A protein and the small-molecule ligand that binds it are described below.
Small molecule (SMILES): COCC(CCO[C@H]1CC[C@@]2(C)C(=CC[C@H]3[C@@H]4C[C@@H]5O[C@]6(CC[C@@H](C)CO6)[C@@H](C)[C@@H]5[C@@]4(C)CC[C@@H]32)C1)COC

Sequence of chain 1.E:
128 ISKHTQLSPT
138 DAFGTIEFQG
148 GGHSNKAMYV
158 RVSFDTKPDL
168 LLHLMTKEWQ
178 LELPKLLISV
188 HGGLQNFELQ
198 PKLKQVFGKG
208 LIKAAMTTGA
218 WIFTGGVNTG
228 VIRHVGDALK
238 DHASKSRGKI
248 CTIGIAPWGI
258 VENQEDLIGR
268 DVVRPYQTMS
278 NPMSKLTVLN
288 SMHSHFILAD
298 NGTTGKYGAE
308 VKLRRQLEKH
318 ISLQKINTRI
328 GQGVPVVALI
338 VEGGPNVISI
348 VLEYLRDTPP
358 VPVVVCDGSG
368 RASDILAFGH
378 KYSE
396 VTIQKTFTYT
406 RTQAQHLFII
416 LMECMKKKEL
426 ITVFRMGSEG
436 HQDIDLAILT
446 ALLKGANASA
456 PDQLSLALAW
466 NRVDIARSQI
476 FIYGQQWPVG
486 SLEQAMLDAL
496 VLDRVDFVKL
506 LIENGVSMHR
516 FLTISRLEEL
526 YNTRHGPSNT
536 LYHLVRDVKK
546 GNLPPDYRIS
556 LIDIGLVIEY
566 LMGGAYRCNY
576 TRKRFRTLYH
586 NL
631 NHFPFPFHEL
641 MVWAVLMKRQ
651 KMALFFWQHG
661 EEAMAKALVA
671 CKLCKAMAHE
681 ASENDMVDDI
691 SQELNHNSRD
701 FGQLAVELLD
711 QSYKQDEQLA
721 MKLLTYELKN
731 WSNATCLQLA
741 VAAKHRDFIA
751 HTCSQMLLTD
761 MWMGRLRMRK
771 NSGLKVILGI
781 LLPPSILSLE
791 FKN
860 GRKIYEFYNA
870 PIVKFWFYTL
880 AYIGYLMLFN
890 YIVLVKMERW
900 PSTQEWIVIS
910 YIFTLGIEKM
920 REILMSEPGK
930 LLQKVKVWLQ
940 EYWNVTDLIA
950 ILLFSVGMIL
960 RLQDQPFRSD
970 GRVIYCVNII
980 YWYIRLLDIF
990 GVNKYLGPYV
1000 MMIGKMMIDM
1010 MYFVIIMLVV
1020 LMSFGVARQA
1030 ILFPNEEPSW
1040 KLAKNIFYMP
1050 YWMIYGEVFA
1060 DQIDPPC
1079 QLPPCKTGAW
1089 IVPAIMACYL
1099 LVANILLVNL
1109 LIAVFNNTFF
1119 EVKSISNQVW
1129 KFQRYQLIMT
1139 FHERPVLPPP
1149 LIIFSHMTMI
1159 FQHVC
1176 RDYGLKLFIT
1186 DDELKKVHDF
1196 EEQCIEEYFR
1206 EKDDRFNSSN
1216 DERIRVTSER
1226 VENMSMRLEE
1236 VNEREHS

Sequence of chain 1.C:
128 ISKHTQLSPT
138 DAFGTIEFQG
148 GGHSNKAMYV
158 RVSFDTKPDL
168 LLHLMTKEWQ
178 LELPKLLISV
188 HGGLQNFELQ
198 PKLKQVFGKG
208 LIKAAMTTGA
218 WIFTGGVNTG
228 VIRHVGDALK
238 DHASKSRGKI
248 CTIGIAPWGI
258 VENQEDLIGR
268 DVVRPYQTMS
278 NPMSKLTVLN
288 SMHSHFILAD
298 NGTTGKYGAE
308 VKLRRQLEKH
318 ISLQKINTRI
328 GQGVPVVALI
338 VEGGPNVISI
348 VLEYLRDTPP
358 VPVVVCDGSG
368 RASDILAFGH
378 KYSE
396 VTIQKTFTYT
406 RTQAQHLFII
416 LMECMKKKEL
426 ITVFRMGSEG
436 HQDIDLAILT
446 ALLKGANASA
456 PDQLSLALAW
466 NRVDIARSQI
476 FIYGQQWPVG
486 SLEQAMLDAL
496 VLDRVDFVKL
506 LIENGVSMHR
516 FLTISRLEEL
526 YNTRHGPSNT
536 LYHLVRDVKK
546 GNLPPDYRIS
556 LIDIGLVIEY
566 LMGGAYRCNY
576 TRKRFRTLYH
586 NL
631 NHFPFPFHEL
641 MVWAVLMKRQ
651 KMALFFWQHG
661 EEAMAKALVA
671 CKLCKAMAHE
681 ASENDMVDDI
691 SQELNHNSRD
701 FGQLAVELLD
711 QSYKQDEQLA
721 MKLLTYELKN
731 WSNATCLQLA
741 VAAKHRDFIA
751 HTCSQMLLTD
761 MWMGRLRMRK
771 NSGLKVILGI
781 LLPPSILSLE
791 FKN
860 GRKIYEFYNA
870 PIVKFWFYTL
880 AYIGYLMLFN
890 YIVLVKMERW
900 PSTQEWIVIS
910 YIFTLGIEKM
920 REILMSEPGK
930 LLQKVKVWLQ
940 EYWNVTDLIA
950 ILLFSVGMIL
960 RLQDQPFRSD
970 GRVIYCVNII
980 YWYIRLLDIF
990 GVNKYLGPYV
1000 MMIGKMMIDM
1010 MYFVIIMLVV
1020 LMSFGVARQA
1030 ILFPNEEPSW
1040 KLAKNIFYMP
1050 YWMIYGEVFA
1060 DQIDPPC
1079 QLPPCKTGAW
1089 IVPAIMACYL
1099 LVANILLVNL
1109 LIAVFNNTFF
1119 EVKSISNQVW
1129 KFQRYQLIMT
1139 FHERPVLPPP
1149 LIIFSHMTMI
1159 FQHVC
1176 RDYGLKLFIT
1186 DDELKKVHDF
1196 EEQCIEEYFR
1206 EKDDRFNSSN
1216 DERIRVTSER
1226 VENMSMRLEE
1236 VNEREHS

Binding-site contacts:
Ligand atom C09 contacts residue TYR890 of chain 1.E at 4.3 Å (hydrophobic).
Ligand atom C24 contacts residue PRO1037 of chain 1.C at 4.0 Å (hydrophobic).
Ligand atom C79 contacts residue TYR982 of chain 1.E at 3.9 Å (hydrophobic).
Ligand atom C16 contacts residue SER1038 of chain 1.C at 4.3 Å.
Ligand atom C16 contacts residue PRO1037 of chain 1.C at 4.2 Å (hydrophobic).
Ligand atom C14 contacts residue TRP1039 of chain 1.C at 3.8 Å (hydrophobic).
Ligand atom C75 contacts residue ASN889 of chain 1.E at 4.5 Å.
Ligand atom C16 contacts residue TRP1039 of chain 1.C at 4.1 Å (hydrophobic).
Ligand atom C01 contacts residue TRP1039 of chain 1.C at 4.1 Å (hydrophobic).
Ligand atom C26 contacts residue TRP1039 of chain 1.C at 4.1 Å (hydrophobic).
Ligand atom C17 contacts residue PRO1037 of chain 1.C at 4.0 Å (hydrophobic).
Ligand atom C24 contacts residue SER1038 of chain 1.C at 4.0 Å.
Ligand atom O20 contacts residue PRO1037 of chain 1.C at 4.5 Å.
Ligand atom C24 contacts residue TRP1039 of chain 1.C at 4.4 Å (hydrophobic).
Ligand atom O25 contacts residue PRO1037 of chain 1.C at 4.4 Å.
Ligand atom C12 contacts residue TRP1039 of chain 1.C at 3.7 Å (hydrophobic).
Ligand atom C26 contacts residue SER1038 of chain 1.C at 3.8 Å.
Ligand atom C13 contacts residue PRO1037 of chain 1.C at 4.4 Å (hydrophobic).
Ligand atom C81 contacts residue TYR982 of chain 1.E at 3.9 Å (hydrophobic).
Ligand atom C21 contacts residue PRO1037 of chain 1.C at 3.7 Å (hydrophobic).
Ligand atom C14 contacts residue PRO1037 of chain 1.C at 3.9 Å (hydrophobic).
Ligand atom C19 contacts residue TYR890 of chain 1.E at 4.0 Å (hydrophobic).
Ligand atom C15 contacts residue SER1038 of chain 1.C at 3.6 Å.
Ligand atom O25 contacts residue SER1038 of chain 1.C at 3.9 Å.
Ligand atom C79 contacts residue ASN889 of chain 1.E at 3.3 Å.
Ligand atom C08 contacts residue TYR890 of chain 1.E at 4.1 Å (hydrophobic).
Ligand atom C75 contacts residue MET886 of chain 1.E at 3.2 Å (hydrophobic).
Ligand atom C14 contacts residue SER1038 of chain 1.C at 3.2 Å.
Ligand atom C10 contacts residue TYR890 of chain 1.E at 3.9 Å (hydrophobic).
Ligand atom O80 contacts residue ASN889 of chain 1.E at 4.0 Å.
Ligand atom C79 contacts residue MET886 of chain 1.E at 4.4 Å (hydrophobic).
Ligand atom C13 contacts residue SER1038 of chain 1.C at 4.3 Å.